Binding-site contacts:
Ligand atom C2 contacts residue ASN330 of chain 1.C at 2.5 Å.
Ligand atom C8 contacts residue SER360 of chain 1.C at 3.6 Å.
Ligand atom C8 contacts residue PHE329 of chain 1.C at 3.6 Å (hydrophobic).
Ligand atom C8 contacts residue ASN330 of chain 1.C at 4.0 Å.
Ligand atom C4 contacts residue ASN330 of chain 1.C at 4.2 Å.
Ligand atom O5 contacts residue ASN330 of chain 1.C at 2.3 Å (h-bond).
Ligand atom C1 contacts residue ASN330 of chain 1.C at 1.4 Å.
Ligand atom C5 contacts residue ASN330 of chain 1.C at 3.6 Å.
Ligand atom N2 contacts residue ASN330 of chain 1.C at 2.8 Å (h-bond).
Ligand atom C7 contacts residue ASN330 of chain 1.C at 3.7 Å.
Ligand atom C3 contacts residue ASN330 of chain 1.C at 3.8 Å.

Sequence of chain 1.C:
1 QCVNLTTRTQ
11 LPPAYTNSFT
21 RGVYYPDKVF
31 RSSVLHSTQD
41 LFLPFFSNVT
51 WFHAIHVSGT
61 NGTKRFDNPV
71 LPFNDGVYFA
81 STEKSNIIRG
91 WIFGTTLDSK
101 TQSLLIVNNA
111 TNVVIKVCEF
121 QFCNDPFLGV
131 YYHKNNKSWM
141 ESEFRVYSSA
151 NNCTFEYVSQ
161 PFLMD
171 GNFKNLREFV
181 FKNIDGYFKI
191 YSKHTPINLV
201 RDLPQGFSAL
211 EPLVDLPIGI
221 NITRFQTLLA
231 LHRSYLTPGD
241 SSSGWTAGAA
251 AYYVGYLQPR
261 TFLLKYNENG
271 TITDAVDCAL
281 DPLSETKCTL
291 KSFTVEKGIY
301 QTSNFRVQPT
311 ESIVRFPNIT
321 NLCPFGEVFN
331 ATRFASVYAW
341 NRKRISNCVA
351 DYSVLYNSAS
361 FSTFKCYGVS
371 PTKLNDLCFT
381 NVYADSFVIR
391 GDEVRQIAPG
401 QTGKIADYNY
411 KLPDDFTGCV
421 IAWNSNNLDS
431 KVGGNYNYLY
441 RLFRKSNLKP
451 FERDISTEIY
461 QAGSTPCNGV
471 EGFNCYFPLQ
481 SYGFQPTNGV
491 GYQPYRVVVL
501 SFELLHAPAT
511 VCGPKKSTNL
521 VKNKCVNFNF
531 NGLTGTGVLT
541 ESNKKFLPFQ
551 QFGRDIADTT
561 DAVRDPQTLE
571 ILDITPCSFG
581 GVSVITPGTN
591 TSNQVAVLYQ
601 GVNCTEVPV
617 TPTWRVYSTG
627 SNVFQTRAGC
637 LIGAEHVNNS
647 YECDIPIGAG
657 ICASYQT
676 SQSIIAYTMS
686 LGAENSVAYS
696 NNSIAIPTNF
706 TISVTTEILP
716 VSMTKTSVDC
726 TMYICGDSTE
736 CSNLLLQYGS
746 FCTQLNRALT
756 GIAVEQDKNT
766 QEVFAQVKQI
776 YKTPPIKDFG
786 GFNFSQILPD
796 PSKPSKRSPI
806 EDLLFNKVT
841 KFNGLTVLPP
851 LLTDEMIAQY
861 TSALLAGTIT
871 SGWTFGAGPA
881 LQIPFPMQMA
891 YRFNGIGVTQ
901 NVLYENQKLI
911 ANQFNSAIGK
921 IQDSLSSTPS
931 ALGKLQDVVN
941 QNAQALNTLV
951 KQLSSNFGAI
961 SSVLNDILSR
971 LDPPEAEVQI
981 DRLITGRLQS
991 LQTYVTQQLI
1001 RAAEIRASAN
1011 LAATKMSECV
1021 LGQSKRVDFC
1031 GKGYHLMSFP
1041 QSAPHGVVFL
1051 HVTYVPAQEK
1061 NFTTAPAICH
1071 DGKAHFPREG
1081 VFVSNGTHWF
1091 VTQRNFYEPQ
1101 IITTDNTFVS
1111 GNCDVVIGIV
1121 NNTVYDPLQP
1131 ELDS

A small-molecule ligand and the protein it binds are described below.
Small molecule (SMILES): CC(=O)N[C@@H]1[C@@H](O)[C@H](O)[C@@H](CO)O[C@H]1O